Binding-site contacts:
Ligand atom OE1 contacts residue LEU138 of chain 2.A at 4.2 Å.
Ligand atom OXT contacts residue GLY141 of chain 2.A at 3.3 Å.
Ligand atom O contacts residue LEU90 of chain 2.A at 3.7 Å.
Ligand atom O contacts residue TYR61 of chain 2.A at 3.6 Å.
Ligand atom OXT contacts residue TYR61 of chain 2.A at 3.5 Å.
Ligand atom CA contacts residue THR91 of chain 2.A at 3.4 Å.
Ligand atom N contacts residue GLU193 of chain 2.A at 2.7 Å (salt-bridge).
Ligand atom OXT contacts residue ARG96 of chain 2.A at 2.8 Å (salt-bridge).
Ligand atom O contacts residue PRO89 of chain 2.A at 3.8 Å.
Ligand atom N contacts residue PRO89 of chain 2.A at 2.9 Å (h-bond).
Ligand atom OE1 contacts residue SER142 of chain 2.A at 3.3 Å (h-bond).
Ligand atom O contacts residue ARG96 of chain 2.A at 2.8 Å (salt-bridge).
Ligand atom C contacts residue THR91 of chain 2.A at 3.6 Å.
Ligand atom N contacts residue TYR61 of chain 2.A at 4.1 Å.
Ligand atom N contacts residue THR91 of chain 2.A at 2.8 Å (h-bond).
Ligand atom CB contacts residue TYR61 of chain 2.A at 3.6 Å (hydrophobic).
Ligand atom CA contacts residue SER142 of chain 2.A at 3.3 Å.
Ligand atom N contacts residue TYR220 of chain 2.A at 3.7 Å.
Ligand atom O contacts residue THR91 of chain 2.A at 2.9 Å (h-bond).
Ligand atom OE1 contacts residue THR143 of chain 2.A at 3.1 Å (h-bond).
Ligand atom CA contacts residue TYR61 of chain 2.A at 4.1 Å (hydrophobic).
Ligand atom OXT contacts residue SER142 of chain 2.A at 2.8 Å (h-bond).
Ligand atom OE2 contacts residue GLU193 of chain 2.A at 3.6 Å.
Ligand atom C contacts residue TYR61 of chain 2.A at 3.7 Å (hydrophobic).
Ligand atom OE2 contacts residue THR143 of chain 2.A at 2.7 Å (h-bond).
Ligand atom OE1 contacts residue GLY141 of chain 2.A at 3.7 Å.
Ligand atom CD contacts residue GLU193 of chain 2.A at 3.9 Å.
Ligand atom C contacts residue SER142 of chain 2.A at 3.3 Å.
Ligand atom CA contacts residue GLU193 of chain 2.A at 3.3 Å.
Ligand atom CB contacts residue GLU193 of chain 2.A at 4.0 Å.
Ligand atom CG contacts residue MET196 of chain 2.A at 4.3 Å (hydrophobic).
Ligand atom CG contacts residue LEU138 of chain 2.A at 3.8 Å (hydrophobic).
Ligand atom CD contacts residue THR143 of chain 2.A at 3.3 Å.
Ligand atom CB contacts residue LEU138 of chain 2.A at 4.0 Å (hydrophobic).
Ligand atom N contacts residue SER142 of chain 2.A at 4.1 Å.
Ligand atom CD contacts residue LEU138 of chain 2.A at 4.1 Å (hydrophobic).
Ligand atom O contacts residue SER142 of chain 2.A at 3.9 Å.
Ligand atom CA contacts residue PRO89 of chain 2.A at 4.1 Å (hydrophobic).
Ligand atom CG contacts residue GLU193 of chain 2.A at 3.6 Å.
Ligand atom C contacts residue ARG96 of chain 2.A at 3.4 Å.

A protein and the small-molecule ligand that binds it are described below.
Small molecule (SMILES): N[C@@H](CCC(=O)O)C(=O)O

Sequence of chain 2.A:
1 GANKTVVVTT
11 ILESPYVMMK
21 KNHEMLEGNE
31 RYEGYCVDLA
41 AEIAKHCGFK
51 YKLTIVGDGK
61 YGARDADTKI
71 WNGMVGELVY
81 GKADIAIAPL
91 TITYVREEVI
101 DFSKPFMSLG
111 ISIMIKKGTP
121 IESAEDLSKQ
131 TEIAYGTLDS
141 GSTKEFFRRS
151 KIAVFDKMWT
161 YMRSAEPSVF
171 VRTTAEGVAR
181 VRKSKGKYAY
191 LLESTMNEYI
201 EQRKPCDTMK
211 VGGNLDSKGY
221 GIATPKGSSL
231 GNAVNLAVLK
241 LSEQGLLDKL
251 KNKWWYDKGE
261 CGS